Binding-site contacts:
Ligand atom CG2 contacts residue GLU245 of chain 2.C at 3.4 Å.
Ligand atom N contacts residue ASP243 of chain 2.C at 3.8 Å.
Ligand atom O contacts residue ARG29 of chain 2.C at 4.2 Å.
Ligand atom CG2 contacts residue PRO43 of chain 2.C at 4.3 Å (hydrophobic).
Ligand atom C contacts residue ASP243 of chain 2.C at 4.4 Å.
Ligand atom N contacts residue ASP243 of chain 2.C at 4.5 Å.
Ligand atom N contacts residue ARG35 of chain 2.C at 4.4 Å.
Ligand atom CB contacts residue ARG35 of chain 2.C at 3.4 Å.
Ligand atom C contacts residue ARG29 of chain 2.C at 3.9 Å.
Ligand atom O contacts residue ARG29 of chain 2.C at 3.0 Å (salt-bridge).
Ligand atom O contacts residue ARG36 of chain 2.C at 2.9 Å (salt-bridge).
Ligand atom CG2 contacts residue ARG35 of chain 2.C at 3.9 Å.
Ligand atom C contacts residue ARG35 of chain 2.C at 3.7 Å.
Ligand atom CG1 contacts residue ARG35 of chain 2.C at 4.4 Å.
Ligand atom C contacts residue ASP243 of chain 2.C at 3.5 Å.
Ligand atom CA contacts residue ASP243 of chain 2.C at 3.3 Å.
Ligand atom CA contacts residue ARG29 of chain 2.C at 4.2 Å.
Ligand atom CG2 contacts residue ARG36 of chain 2.C at 3.8 Å.
Ligand atom CD2 contacts residue ARG29 of chain 2.C at 3.8 Å.
Ligand atom C contacts residue PRO43 of chain 2.C at 4.5 Å (hydrophobic).
Ligand atom CA contacts residue ASP243 of chain 2.C at 4.2 Å.
Ligand atom OG contacts residue PHE244 of chain 2.C at 3.7 Å.
Ligand atom O contacts residue ILE25 of chain 2.C at 3.8 Å.
Ligand atom OG contacts residue ARG35 of chain 2.C at 4.2 Å.
Ligand atom O contacts residue PHE37 of chain 2.C at 3.8 Å.
Ligand atom O contacts residue ASP243 of chain 2.C at 4.3 Å.
Ligand atom C contacts residue ARG36 of chain 2.C at 3.2 Å.
Ligand atom O contacts residue ARG35 of chain 2.C at 2.9 Å (salt-bridge).
Ligand atom CB contacts residue ARG35 of chain 2.C at 3.8 Å.
Ligand atom N contacts residue ARG35 of chain 2.C at 4.1 Å.
Ligand atom O contacts residue ASP243 of chain 2.C at 4.3 Å.
Ligand atom CB contacts residue ASP243 of chain 2.C at 3.9 Å.
Ligand atom C contacts residue ARG35 of chain 2.C at 3.5 Å.
Ligand atom CB contacts residue ASP243 of chain 2.C at 4.2 Å.
Ligand atom O contacts residue PRO43 of chain 2.C at 3.7 Å.
Ligand atom CD1 contacts residue ARG29 of chain 2.C at 3.6 Å.
Ligand atom O contacts residue ARG35 of chain 2.C at 3.3 Å (salt-bridge).
Ligand atom N contacts residue ASP243 of chain 2.C at 3.3 Å (salt-bridge).
Ligand atom N contacts residue ARG35 of chain 2.C at 4.1 Å.
Ligand atom CG1 contacts residue ASP243 of chain 2.C at 3.3 Å.

The protein below binds the small molecule below.
Small molecule (SMILES): CC[C@H](C)[C@H](NC(=O)[C@H](CC(C)C)NC(=O)[C@H](CO)NC(=O)CNC(=O)[C@@H](NC(=O)[C@@H](N)[C@@H](C)O)C(C)C)C(=O)N[C@H](C=O)CCC(N)=O

Sequence of chain 2.C:
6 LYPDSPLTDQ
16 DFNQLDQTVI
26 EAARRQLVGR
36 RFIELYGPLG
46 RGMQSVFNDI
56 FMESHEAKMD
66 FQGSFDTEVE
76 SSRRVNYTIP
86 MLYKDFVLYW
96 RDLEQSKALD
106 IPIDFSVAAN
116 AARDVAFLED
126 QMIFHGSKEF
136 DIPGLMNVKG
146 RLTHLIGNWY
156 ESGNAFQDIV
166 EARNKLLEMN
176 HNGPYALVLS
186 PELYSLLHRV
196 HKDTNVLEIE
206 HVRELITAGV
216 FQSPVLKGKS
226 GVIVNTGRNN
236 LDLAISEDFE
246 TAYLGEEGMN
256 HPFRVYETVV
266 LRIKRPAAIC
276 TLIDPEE